The protein below binds the small molecule below.
Small molecule (SMILES): O=C(O)c1nc2ccc(I)cc2c2[nH]c3c(Br)cccc3c12

Sequence of chain 1.A:
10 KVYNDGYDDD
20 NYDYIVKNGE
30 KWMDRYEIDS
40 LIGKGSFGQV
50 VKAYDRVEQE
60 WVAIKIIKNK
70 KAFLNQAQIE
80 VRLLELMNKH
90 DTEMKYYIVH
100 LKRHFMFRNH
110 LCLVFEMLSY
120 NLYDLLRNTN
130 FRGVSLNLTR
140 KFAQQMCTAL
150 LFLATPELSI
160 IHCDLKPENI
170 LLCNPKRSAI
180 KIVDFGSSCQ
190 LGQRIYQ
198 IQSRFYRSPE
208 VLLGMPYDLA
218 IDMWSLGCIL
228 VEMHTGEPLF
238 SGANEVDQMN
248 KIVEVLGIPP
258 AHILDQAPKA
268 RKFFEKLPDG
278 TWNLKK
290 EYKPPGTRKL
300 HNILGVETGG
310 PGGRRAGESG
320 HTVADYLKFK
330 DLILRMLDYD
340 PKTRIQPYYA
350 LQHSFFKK

Binding-site contacts:
Ligand atom CAU contacts residue LEU170 of chain 1.A at 4.0 Å (hydrophobic).
Ligand atom NAL contacts residue VAL49 of chain 1.A at 4.0 Å.
Ligand atom NAK contacts residue PHE46 of chain 1.A at 3.6 Å.
Ligand atom CAF contacts residue GLU115 of chain 1.A at 3.5 Å.
Ligand atom I contacts residue LYS43 of chain 1.A at 3.7 Å.
Ligand atom BRA contacts residue SER118 of chain 1.A at 4.1 Å.
Ligand atom CAF contacts residue ALA62 of chain 1.A at 3.6 Å (hydrophobic).
Ligand atom OAA contacts residue VAL182 of chain 1.A at 4.1 Å.
Ligand atom OAB contacts residue LYS64 of chain 1.A at 3.3 Å (salt-bridge).
Ligand atom CAQ contacts residue PHE46 of chain 1.A at 3.7 Å (hydrophobic).
Ligand atom CAT contacts residue LEU170 of chain 1.A at 3.5 Å (hydrophobic).
Ligand atom CAP contacts residue VAL182 of chain 1.A at 4.0 Å (hydrophobic).
Ligand atom CAM contacts residue LYS64 of chain 1.A at 3.2 Å.
Ligand atom BRA contacts residue LEU117 of chain 1.A at 3.4 Å.
Ligand atom CAS contacts residue LEU170 of chain 1.A at 4.0 Å (hydrophobic).
Ligand atom CAO contacts residue LEU117 of chain 1.A at 4.1 Å (hydrophobic).
Ligand atom CAG contacts residue LYS43 of chain 1.A at 3.5 Å.
Ligand atom OAA contacts residue LYS64 of chain 1.A at 2.8 Å (salt-bridge).
Ligand atom OAB contacts residue PHE114 of chain 1.A at 4.0 Å.
Ligand atom CAR contacts residue VAL49 of chain 1.A at 4.0 Å (hydrophobic).
Ligand atom CAE contacts residue PHE114 of chain 1.A at 3.6 Å (hydrophobic).
Ligand atom I contacts residue GLY42 of chain 1.A at 3.6 Å.
Ligand atom CAO contacts residue LEU170 of chain 1.A at 3.9 Å (hydrophobic).
Ligand atom CAM contacts residue VAL182 of chain 1.A at 3.8 Å (hydrophobic).
Ligand atom OAB contacts residue VAL182 of chain 1.A at 4.2 Å.
Ligand atom BRA contacts residue ILE41 of chain 1.A at 4.0 Å.
Ligand atom CAH contacts residue PHE114 of chain 1.A at 3.8 Å (hydrophobic).
Ligand atom CAE contacts residue VAL98 of chain 1.A at 3.9 Å (hydrophobic).
Ligand atom CAM contacts residue ASP183 of chain 1.A at 4.1 Å.
Ligand atom NAL contacts residue LEU170 of chain 1.A at 3.6 Å.
Ligand atom CAI contacts residue PHE46 of chain 1.A at 3.5 Å (hydrophobic).
Ligand atom CAE contacts residue GLU115 of chain 1.A at 3.9 Å.
Ligand atom CAF contacts residue LEU117 of chain 1.A at 3.8 Å (hydrophobic).
Ligand atom OAA contacts residue ASP183 of chain 1.A at 3.4 Å.
Ligand atom CAH contacts residue VAL182 of chain 1.A at 4.1 Å (hydrophobic).
Ligand atom NAK contacts residue VAL182 of chain 1.A at 4.2 Å.
Ligand atom CAO contacts residue ALA62 of chain 1.A at 4.0 Å (hydrophobic).
Ligand atom CAE contacts residue LEU117 of chain 1.A at 4.0 Å (hydrophobic).
Ligand atom CAN contacts residue LYS43 of chain 1.A at 4.0 Å.
Ligand atom CAU contacts residue VAL49 of chain 1.A at 3.9 Å (hydrophobic).